Sequence of chain 7.A:
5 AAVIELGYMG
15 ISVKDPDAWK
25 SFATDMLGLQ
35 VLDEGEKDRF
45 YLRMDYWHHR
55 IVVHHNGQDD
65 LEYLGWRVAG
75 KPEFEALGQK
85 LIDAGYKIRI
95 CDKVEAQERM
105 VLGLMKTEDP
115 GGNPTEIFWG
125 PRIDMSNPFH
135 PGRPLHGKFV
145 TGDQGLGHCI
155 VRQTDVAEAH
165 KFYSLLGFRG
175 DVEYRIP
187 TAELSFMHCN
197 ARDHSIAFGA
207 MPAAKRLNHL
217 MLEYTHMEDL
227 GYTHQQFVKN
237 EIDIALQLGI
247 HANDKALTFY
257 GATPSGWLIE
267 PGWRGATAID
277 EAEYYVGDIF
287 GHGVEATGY

A small-molecule ligand and the protein it binds are described below.
Small molecule (SMILES): Oc1ccc(-c2ccccc2)cc1O

Binding-site contacts:
Ligand atom CA3 contacts residue ASP276 of chain 7.A at 3.4 Å.
Ligand atom CB4 contacts residue ASN196 of chain 7.A at 4.0 Å.
Ligand atom CB3 contacts residue ALA274 of chain 7.A at 3.8 Å (hydrophobic).
Ligand atom CA3 contacts residue HIS194 of chain 7.A at 3.8 Å.
Ligand atom CB3 contacts residue ALA197 of chain 7.A at 4.0 Å (hydrophobic).
Ligand atom CB6 contacts residue ALA197 of chain 7.A at 4.1 Å (hydrophobic).
Ligand atom OA4 contacts residue GLY171 of chain 7.A at 2.6 Å (h-bond).
Ligand atom CA2 contacts residue HIS194 of chain 7.A at 3.6 Å.
Ligand atom CB2 contacts residue ALA274 of chain 7.A at 4.1 Å (hydrophobic).
Ligand atom CA3 contacts residue ARG173 of chain 7.A at 3.9 Å.
Ligand atom OA4 contacts residue HIS194 of chain 7.A at 4.4 Å.
Ligand atom CB5 contacts residue ALA197 of chain 7.A at 3.7 Å (hydrophobic).
Ligand atom CB2 contacts residue ASN196 of chain 7.A at 3.8 Å.
Ligand atom CA2 contacts residue ASP276 of chain 7.A at 3.1 Å.
Ligand atom CA4 contacts residue ARG173 of chain 7.A at 3.9 Å.
Ligand atom OA3 contacts residue ARG173 of chain 7.A at 3.4 Å.
Ligand atom CB1 contacts residue ASN196 of chain 7.A at 3.9 Å.
Ligand atom CA5 contacts residue ASN196 of chain 7.A at 4.2 Å.
Ligand atom CB1 contacts residue HIS194 of chain 7.A at 4.2 Å.
Ligand atom CA1 contacts residue HIS194 of chain 7.A at 3.7 Å.
Ligand atom CB2 contacts residue HIS194 of chain 7.A at 3.9 Å.
Ligand atom CA6 contacts residue ASN196 of chain 7.A at 3.5 Å.
Ligand atom CB5 contacts residue ASN196 of chain 7.A at 3.8 Å.
Ligand atom CB4 contacts residue ALA197 of chain 7.A at 3.6 Å (hydrophobic).
Ligand atom CA1 contacts residue ASN196 of chain 7.A at 4.3 Å.
Ligand atom CB6 contacts residue ASN196 of chain 7.A at 3.7 Å.
Ligand atom CA4 contacts residue GLY171 of chain 7.A at 3.5 Å.
Ligand atom CA4 contacts residue HIS194 of chain 7.A at 4.2 Å.
Ligand atom CB2 contacts residue ASP276 of chain 7.A at 4.4 Å.
Ligand atom CA5 contacts residue CYS195 of chain 7.A at 3.6 Å (hydrophobic).
Ligand atom OA4 contacts residue ARG173 of chain 7.A at 3.6 Å.
Ligand atom OA3 contacts residue ASP276 of chain 7.A at 2.9 Å (salt-bridge).
Ligand atom OA3 contacts residue HIS194 of chain 7.A at 4.0 Å.
Ligand atom CA5 contacts residue HIS194 of chain 7.A at 4.0 Å.
Ligand atom CA5 contacts residue GLY171 of chain 7.A at 3.6 Å.
Ligand atom CA1 contacts residue ASP276 of chain 7.A at 4.3 Å.
Ligand atom CA6 contacts residue HIS194 of chain 7.A at 4.0 Å.
Ligand atom CB3 contacts residue ASN196 of chain 7.A at 4.0 Å.
Ligand atom CA6 contacts residue CYS195 of chain 7.A at 3.3 Å (hydrophobic).
Ligand atom OA4 contacts residue PHE172 of chain 7.A at 3.8 Å.